The small molecule below binds the protein below.
Small molecule (SMILES): CC(=O)N[C@@H]1[C@@H](O)[C@H](O)[C@@H](CO)O[C@H]1O

Sequence of chain 1.A:
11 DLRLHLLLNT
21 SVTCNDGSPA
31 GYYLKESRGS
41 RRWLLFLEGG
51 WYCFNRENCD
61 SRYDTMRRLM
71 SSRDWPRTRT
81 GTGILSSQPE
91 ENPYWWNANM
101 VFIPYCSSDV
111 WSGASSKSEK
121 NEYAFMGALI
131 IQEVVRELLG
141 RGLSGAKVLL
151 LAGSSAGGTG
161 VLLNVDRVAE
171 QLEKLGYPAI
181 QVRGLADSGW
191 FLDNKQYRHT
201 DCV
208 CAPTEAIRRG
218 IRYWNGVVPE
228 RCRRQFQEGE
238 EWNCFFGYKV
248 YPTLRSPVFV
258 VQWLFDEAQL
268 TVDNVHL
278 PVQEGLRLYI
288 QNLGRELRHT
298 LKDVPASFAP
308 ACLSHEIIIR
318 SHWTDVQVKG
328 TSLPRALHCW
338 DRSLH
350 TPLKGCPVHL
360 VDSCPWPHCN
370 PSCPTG

Binding-site contacts:
Ligand atom C8 contacts residue ARG136 of chain 1.A at 4.5 Å.
Ligand atom C1 contacts residue GLU133 of chain 1.A at 4.4 Å.
Ligand atom O5 contacts residue GLU133 of chain 1.A at 4.3 Å.
Ligand atom O7 contacts residue ASN19 of chain 1.A at 2.9 Å (h-bond).
Ligand atom O5 contacts residue ASN19 of chain 1.A at 2.4 Å (h-bond).
Ligand atom C5 contacts residue ASN19 of chain 1.A at 3.7 Å.
Ligand atom O5 contacts residue VAL22 of chain 1.A at 3.5 Å.
Ligand atom O6 contacts residue VAL22 of chain 1.A at 4.0 Å.
Ligand atom O7 contacts residue GLU133 of chain 1.A at 4.0 Å.
Ligand atom C7 contacts residue ASN19 of chain 1.A at 3.1 Å.
Ligand atom O7 contacts residue ARG136 of chain 1.A at 2.7 Å (salt-bridge).
Ligand atom C1 contacts residue VAL22 of chain 1.A at 4.3 Å (hydrophobic).
Ligand atom C5 contacts residue VAL22 of chain 1.A at 4.5 Å (hydrophobic).
Ligand atom C6 contacts residue VAL22 of chain 1.A at 4.2 Å (hydrophobic).
Ligand atom C8 contacts residue ASN19 of chain 1.A at 4.3 Å.
Ligand atom C1 contacts residue ASN19 of chain 1.A at 1.4 Å.
Ligand atom C7 contacts residue ARG136 of chain 1.A at 3.9 Å.
Ligand atom C4 contacts residue ASN19 of chain 1.A at 4.2 Å.
Ligand atom N2 contacts residue ASN19 of chain 1.A at 2.9 Å (h-bond).
Ligand atom C2 contacts residue ASN19 of chain 1.A at 2.4 Å.
Ligand atom O6 contacts residue LEU129 of chain 1.A at 4.0 Å.
Ligand atom C3 contacts residue ASN19 of chain 1.A at 3.8 Å.